Sequence of chain 1.A:
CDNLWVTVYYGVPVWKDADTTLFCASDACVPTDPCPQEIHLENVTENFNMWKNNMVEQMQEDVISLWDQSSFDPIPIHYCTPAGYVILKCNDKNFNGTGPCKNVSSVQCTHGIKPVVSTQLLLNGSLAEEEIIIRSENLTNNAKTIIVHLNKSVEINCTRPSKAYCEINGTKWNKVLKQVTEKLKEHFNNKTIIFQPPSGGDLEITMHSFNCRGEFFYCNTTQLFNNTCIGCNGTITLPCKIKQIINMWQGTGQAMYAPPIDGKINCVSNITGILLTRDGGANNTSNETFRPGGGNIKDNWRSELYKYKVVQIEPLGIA

The protein below binds the small molecule below.
Small molecule (SMILES): CC(=O)N[C@@H]1[C@@H](O)[C@H](O)[C@@H](CO)O[C@H]1O

Binding-site contacts:
Ligand atom C5 contacts residue THR175 of chain 1.A at 3.7 Å.
Ligand atom C6 contacts residue THR175 of chain 1.A at 4.4 Å.
Ligand atom C5 contacts residue ASN173 of chain 1.A at 3.7 Å.
Ligand atom O6 contacts residue ASN176 of chain 1.A at 4.4 Å.
Ligand atom C1 contacts residue THR175 of chain 1.A at 3.5 Å.
Ligand atom C1 contacts residue ASN176 of chain 1.A at 4.1 Å.
Ligand atom C2 contacts residue THR175 of chain 1.A at 4.3 Å.
Ligand atom O5 contacts residue THR175 of chain 1.A at 4.0 Å.
Ligand atom C8 contacts residue ASN173 of chain 1.A at 4.1 Å.
Ligand atom O5 contacts residue ASN176 of chain 1.A at 4.2 Å.
Ligand atom O5 contacts residue ASN173 of chain 1.A at 2.4 Å (h-bond).
Ligand atom C3 contacts residue THR175 of chain 1.A at 4.2 Å.
Ligand atom N2 contacts residue THR175 of chain 1.A at 4.2 Å.
Ligand atom C4 contacts residue ASN173 of chain 1.A at 4.3 Å.
Ligand atom C1 contacts residue ASN173 of chain 1.A at 1.4 Å.
Ligand atom N2 contacts residue ASN173 of chain 1.A at 2.8 Å (h-bond).
Ligand atom C2 contacts residue ASN173 of chain 1.A at 2.5 Å.
Ligand atom C7 contacts residue ASN173 of chain 1.A at 3.9 Å.
Ligand atom C3 contacts residue ASN173 of chain 1.A at 3.9 Å.
Ligand atom O6 contacts residue THR175 of chain 1.A at 3.8 Å.